A protein and the small-molecule ligand that binds it are described below.
Small molecule (SMILES): O=C[C@H](O)[C@@H](O)[C@H](O)[C@H](O)C(=O)O

Sequence of chain 1.L:
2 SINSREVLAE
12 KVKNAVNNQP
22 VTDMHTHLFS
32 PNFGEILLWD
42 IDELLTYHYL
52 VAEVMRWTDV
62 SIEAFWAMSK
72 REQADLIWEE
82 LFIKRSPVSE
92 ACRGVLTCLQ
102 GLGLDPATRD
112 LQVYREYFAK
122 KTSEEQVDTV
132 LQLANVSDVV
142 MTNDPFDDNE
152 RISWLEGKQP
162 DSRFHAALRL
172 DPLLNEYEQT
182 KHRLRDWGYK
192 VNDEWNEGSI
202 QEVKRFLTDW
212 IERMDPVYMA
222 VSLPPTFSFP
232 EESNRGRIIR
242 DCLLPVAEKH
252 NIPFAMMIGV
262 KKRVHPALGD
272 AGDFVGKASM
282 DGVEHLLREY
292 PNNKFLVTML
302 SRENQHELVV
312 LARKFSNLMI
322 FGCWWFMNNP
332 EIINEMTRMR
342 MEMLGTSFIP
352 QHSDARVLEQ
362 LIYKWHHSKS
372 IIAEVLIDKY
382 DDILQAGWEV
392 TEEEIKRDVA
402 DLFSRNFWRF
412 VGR

Binding-site contacts:
Ligand atom O4 contacts residue ARG357 of chain 1.L at 3.8 Å.
Ligand atom C5 contacts residue TRP325 of chain 1.L at 3.5 Å (hydrophobic).
Ligand atom O6B contacts residue HIS26 of chain 1.L at 3.3 Å (h-bond).
Ligand atom O5 contacts residue HIS28 of chain 1.L at 3.7 Å.
Ligand atom O5 contacts residue ASP355 of chain 1.L at 3.2 Å (salt-bridge).
Ligand atom O2 contacts residue ARG357 of chain 1.L at 2.7 Å (salt-bridge).
Ligand atom C3 contacts residue ARG357 of chain 1.L at 3.8 Å.
Ligand atom C5 contacts residue ZN1 of chain 1.ZA at 3.0 Å.
Ligand atom O6A contacts residue MET258 of chain 1.L at 3.5 Å.
Ligand atom O6B contacts residue MET258 of chain 1.L at 3.2 Å.
Ligand atom O6B contacts residue HIS28 of chain 1.L at 3.2 Å (h-bond).
Ligand atom O2 contacts residue HIS49 of chain 1.L at 3.4 Å (h-bond).
Ligand atom O5 contacts residue TRP325 of chain 1.L at 2.8 Å (h-bond).
Ligand atom O6B contacts residue ARG170 of chain 1.L at 3.0 Å (salt-bridge).
Ligand atom C6 contacts residue MET258 of chain 1.L at 3.5 Å (hydrophobic).
Ligand atom C6 contacts residue ZN1 of chain 1.ZA at 3.1 Å.
Ligand atom O6A contacts residue ARG170 of chain 1.L at 2.6 Å (salt-bridge).
Ligand atom O6A contacts residue SER223 of chain 1.L at 3.6 Å.
Ligand atom C2 contacts residue ARG357 of chain 1.L at 3.9 Å.
Ligand atom C6 contacts residue HIS28 of chain 1.L at 4.0 Å.
Ligand atom C2 contacts residue ZN1 of chain 1.ZA at 3.8 Å.
Ligand atom O5 contacts residue ZN1 of chain 1.ZA at 2.1 Å.
Ligand atom C4 contacts residue ZN1 of chain 1.ZA at 3.6 Å.
Ligand atom C4 contacts residue ARG357 of chain 1.L at 3.7 Å.
Ligand atom C1 contacts residue TYR50 of chain 1.L at 3.3 Å (hydrophobic).
Ligand atom C1 contacts residue TRP326 of chain 1.L at 3.5 Å (hydrophobic).
Ligand atom O3 contacts residue ARG357 of chain 1.L at 3.0 Å (salt-bridge).
Ligand atom C2 contacts residue ASP355 of chain 1.L at 3.8 Å.
Ligand atom O1 contacts residue TYR50 of chain 1.L at 2.5 Å (h-bond).
Ligand atom O5 contacts residue HIS26 of chain 1.L at 3.8 Å.
Ligand atom C6 contacts residue ARG170 of chain 1.L at 3.4 Å.
Ligand atom O6A contacts residue TRP325 of chain 1.L at 3.7 Å.
Ligand atom C6 contacts residue TRP325 of chain 1.L at 3.9 Å (hydrophobic).
Ligand atom C3 contacts residue TRP326 of chain 1.L at 4.0 Å (hydrophobic).
Ligand atom O3 contacts residue HIS49 of chain 1.L at 2.9 Å (h-bond).
Ligand atom O1 contacts residue TRP326 of chain 1.L at 3.7 Å.
Ligand atom O6B contacts residue ZN1 of chain 1.ZA at 2.4 Å.
Ligand atom C4 contacts residue HIS28 of chain 1.L at 3.8 Å.
Ligand atom O1 contacts residue ASP355 of chain 1.L at 3.3 Å (salt-bridge).
Ligand atom C3 contacts residue HIS49 of chain 1.L at 3.9 Å.